This protein binds this small molecule.
Small molecule (SMILES): CCCCCC(=O)OC[C@@H](COP(=O)(O)OC[C@H](O)CO)OC(=O)CCCCC

Sequence of chain 1.B:
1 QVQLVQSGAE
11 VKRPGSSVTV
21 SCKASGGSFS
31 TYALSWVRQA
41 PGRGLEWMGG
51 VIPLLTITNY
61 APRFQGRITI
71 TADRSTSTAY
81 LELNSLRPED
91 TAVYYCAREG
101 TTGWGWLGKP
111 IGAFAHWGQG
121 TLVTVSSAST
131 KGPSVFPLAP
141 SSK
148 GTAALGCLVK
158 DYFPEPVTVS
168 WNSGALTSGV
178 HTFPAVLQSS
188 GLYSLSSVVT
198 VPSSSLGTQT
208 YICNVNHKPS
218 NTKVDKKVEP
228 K

Binding-site contacts:
Ligand atom C2 contacts residue SER28 of chain 1.B at 4.3 Å.
Ligand atom O1P contacts residue PHE29 of chain 1.B at 3.5 Å (h-bond).
Ligand atom C5 contacts residue TRP106 of chain 1.B at 3.9 Å (hydrophobic).
Ligand atom O1P contacts residue SER28 of chain 1.B at 4.3 Å.
Ligand atom C5 contacts residue SER30 of chain 1.B at 4.5 Å.
Ligand atom C2 contacts residue TRP106 of chain 1.B at 3.7 Å (hydrophobic).
Ligand atom C2 contacts residue TRP104 of chain 1.B at 4.4 Å (hydrophobic).
Ligand atom O5 contacts residue ARG74 of chain 1.B at 2.9 Å (salt-bridge).
Ligand atom O1P contacts residue TRP106 of chain 1.B at 4.2 Å.
Ligand atom C4 contacts residue TRP106 of chain 1.B at 3.5 Å (hydrophobic).
Ligand atom C32 contacts residue TRP106 of chain 1.B at 3.4 Å (hydrophobic).
Ligand atom O2P contacts residue SER30 of chain 1.B at 4.2 Å.
Ligand atom O2 contacts residue TRP106 of chain 1.B at 3.0 Å (h-bond).
Ligand atom C4 contacts residue SER30 of chain 1.B at 3.1 Å.
Ligand atom O3P contacts residue SER28 of chain 1.B at 4.2 Å.
Ligand atom C31 contacts residue TRP104 of chain 1.B at 4.5 Å (hydrophobic).
Ligand atom C4 contacts residue ARG74 of chain 1.B at 3.3 Å.
Ligand atom C31 contacts residue TRP106 of chain 1.B at 3.8 Å (hydrophobic).
Ligand atom O1P contacts residue SER30 of chain 1.B at 2.6 Å (h-bond).
Ligand atom O5 contacts residue TRP106 of chain 1.B at 3.9 Å.
Ligand atom C1 contacts residue SER28 of chain 1.B at 3.4 Å.
Ligand atom P contacts residue TRP106 of chain 1.B at 4.2 Å.
Ligand atom P contacts residue SER30 of chain 1.B at 3.6 Å.
Ligand atom O3P contacts residue TRP106 of chain 1.B at 4.1 Å.
Ligand atom C5 contacts residue ARG74 of chain 1.B at 3.6 Å.
Ligand atom C1 contacts residue TRP106 of chain 1.B at 3.2 Å (hydrophobic).
Ligand atom O31 contacts residue TRP104 of chain 1.B at 3.5 Å.
Ligand atom C6 contacts residue TRP106 of chain 1.B at 3.9 Å (hydrophobic).
Ligand atom O4P contacts residue TRP106 of chain 1.B at 3.5 Å (h-bond).
Ligand atom O4P contacts residue SER30 of chain 1.B at 3.5 Å (h-bond).